This protein binds this small molecule.
Small molecule (SMILES): c1ccc2c(NCCCCCCCNc3c4c(nc5ccccc35)CCCC4)c3c(nc2c1)CCCC3

Sequence of chain 1.A:
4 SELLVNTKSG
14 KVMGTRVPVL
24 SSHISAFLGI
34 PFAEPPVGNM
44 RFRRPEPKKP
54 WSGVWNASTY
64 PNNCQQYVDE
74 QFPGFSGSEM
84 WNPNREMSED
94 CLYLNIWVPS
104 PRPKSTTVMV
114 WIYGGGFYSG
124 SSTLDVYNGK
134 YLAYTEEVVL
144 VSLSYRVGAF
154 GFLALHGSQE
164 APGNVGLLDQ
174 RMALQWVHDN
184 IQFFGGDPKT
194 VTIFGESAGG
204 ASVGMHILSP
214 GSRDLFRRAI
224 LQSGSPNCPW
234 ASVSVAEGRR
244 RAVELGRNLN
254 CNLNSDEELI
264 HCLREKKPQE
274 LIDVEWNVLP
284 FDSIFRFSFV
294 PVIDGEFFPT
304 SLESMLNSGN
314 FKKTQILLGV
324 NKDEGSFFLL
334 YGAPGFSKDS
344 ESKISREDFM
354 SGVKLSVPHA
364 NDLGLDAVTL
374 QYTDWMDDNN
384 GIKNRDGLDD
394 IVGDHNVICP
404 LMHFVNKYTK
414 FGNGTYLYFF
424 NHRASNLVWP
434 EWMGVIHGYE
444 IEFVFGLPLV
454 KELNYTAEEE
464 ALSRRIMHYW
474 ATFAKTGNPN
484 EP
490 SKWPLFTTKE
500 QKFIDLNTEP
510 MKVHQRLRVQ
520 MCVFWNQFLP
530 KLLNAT

Binding-site contacts:
Ligand atom C14 contacts residue TRP279 of chain 1.A at 3.4 Å (hydrophobic).
Ligand atom C15 contacts residue TRP279 of chain 1.A at 3.3 Å (hydrophobic).
Ligand atom C10 contacts residue TRP279 of chain 1.A at 3.2 Å (hydrophobic).
Ligand atom N36 contacts residue TRP84 of chain 1.A at 3.5 Å.
Ligand atom C26 contacts residue TRP84 of chain 1.A at 3.7 Å (hydrophobic).
Ligand atom N32 contacts residue HIS440 of chain 1.A at 3.0 Å (h-bond).
Ligand atom C42 contacts residue HIS440 of chain 1.A at 3.5 Å.
Ligand atom C29 contacts residue GLY118 of chain 1.A at 3.4 Å.
Ligand atom C34 contacts residue PHE330 of chain 1.A at 3.6 Å (hydrophobic).
Ligand atom C22 contacts residue TYR121 of chain 1.A at 3.4 Å (hydrophobic).
Ligand atom C39 contacts residue TRP84 of chain 1.A at 3.6 Å (hydrophobic).
Ligand atom C16 contacts residue TRP279 of chain 1.A at 3.4 Å (hydrophobic).
Ligand atom C34 contacts residue TRP84 of chain 1.A at 3.4 Å (hydrophobic).
Ligand atom C15 contacts residue TYR121 of chain 1.A at 3.2 Å (hydrophobic).
Ligand atom C16 contacts residue TYR70 of chain 1.A at 3.4 Å (hydrophobic).
Ligand atom C31 contacts residue GLU199 of chain 1.A at 3.6 Å.
Ligand atom C9 contacts residue TRP279 of chain 1.A at 3.3 Å (hydrophobic).
Ligand atom N7 contacts residue TRP279 of chain 1.A at 3.2 Å.
Ligand atom C17 contacts residue TRP279 of chain 1.A at 3.6 Å (hydrophobic).
Ligand atom C35 contacts residue TRP84 of chain 1.A at 3.5 Å (hydrophobic).
Ligand atom N11 contacts residue TRP279 of chain 1.A at 3.4 Å (h-bond).
Ligand atom C8 contacts residue TYR70 of chain 1.A at 3.5 Å (hydrophobic).
Ligand atom C2 contacts residue TRP279 of chain 1.A at 3.3 Å (hydrophobic).
Ligand atom C30 contacts residue GLU199 of chain 1.A at 3.1 Å.
Ligand atom C17 contacts residue TYR70 of chain 1.A at 3.4 Å (hydrophobic).
Ligand atom C16 contacts residue GLU278 of chain 1.A at 3.6 Å.
Ligand atom C33 contacts residue TRP84 of chain 1.A at 3.4 Å (hydrophobic).
Ligand atom N32 contacts residue TRP84 of chain 1.A at 3.6 Å.
Ligand atom C23 contacts residue TYR121 of chain 1.A at 3.2 Å (hydrophobic).
Ligand atom C21 contacts residue TYR121 of chain 1.A at 3.4 Å (hydrophobic).
Ligand atom C15 contacts residue TYR70 of chain 1.A at 3.6 Å (hydrophobic).
Ligand atom C41 contacts residue PHE330 of chain 1.A at 3.4 Å (hydrophobic).
Ligand atom C39 contacts residue PHE330 of chain 1.A at 3.2 Å (hydrophobic).
Ligand atom N7 contacts residue TYR70 of chain 1.A at 3.5 Å.
Ligand atom C1 contacts residue TRP279 of chain 1.A at 3.5 Å (hydrophobic).
Ligand atom C40 contacts residue PHE330 of chain 1.A at 3.2 Å (hydrophobic).
Ligand atom C8 contacts residue TRP279 of chain 1.A at 3.4 Å (hydrophobic).
Ligand atom C19 contacts residue TYR121 of chain 1.A at 3.7 Å (hydrophobic).
Ligand atom C27 contacts residue TRP84 of chain 1.A at 3.6 Å (hydrophobic).
Ligand atom C40 contacts residue TRP432 of chain 1.A at 3.7 Å (hydrophobic).